Sequence of chain 1.A:
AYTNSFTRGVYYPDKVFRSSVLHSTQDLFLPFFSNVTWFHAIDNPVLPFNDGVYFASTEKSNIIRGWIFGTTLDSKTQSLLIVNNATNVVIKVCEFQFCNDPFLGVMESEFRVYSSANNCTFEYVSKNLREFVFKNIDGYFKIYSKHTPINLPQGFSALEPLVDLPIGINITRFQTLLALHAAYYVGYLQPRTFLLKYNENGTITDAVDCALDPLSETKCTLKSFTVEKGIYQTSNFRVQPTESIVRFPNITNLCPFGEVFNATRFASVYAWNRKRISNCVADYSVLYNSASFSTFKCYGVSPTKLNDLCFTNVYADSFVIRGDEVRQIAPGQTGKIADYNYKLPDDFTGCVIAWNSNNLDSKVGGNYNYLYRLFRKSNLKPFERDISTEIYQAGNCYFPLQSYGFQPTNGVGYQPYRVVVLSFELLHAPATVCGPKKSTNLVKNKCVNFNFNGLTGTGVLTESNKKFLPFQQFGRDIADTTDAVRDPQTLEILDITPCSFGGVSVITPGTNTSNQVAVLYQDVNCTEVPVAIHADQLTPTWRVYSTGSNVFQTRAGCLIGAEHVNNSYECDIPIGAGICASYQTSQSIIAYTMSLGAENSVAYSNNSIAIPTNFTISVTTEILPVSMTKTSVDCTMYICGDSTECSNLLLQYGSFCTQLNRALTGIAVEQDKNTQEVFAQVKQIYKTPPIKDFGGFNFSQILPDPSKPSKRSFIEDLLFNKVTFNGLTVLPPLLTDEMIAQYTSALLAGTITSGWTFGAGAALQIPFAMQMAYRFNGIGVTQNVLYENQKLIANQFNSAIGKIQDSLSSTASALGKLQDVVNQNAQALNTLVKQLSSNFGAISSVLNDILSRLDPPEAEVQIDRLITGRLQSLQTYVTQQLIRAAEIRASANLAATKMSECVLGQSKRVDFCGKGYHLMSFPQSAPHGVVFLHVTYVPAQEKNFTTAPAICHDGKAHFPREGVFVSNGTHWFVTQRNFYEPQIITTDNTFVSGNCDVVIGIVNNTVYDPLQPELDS

A small-molecule ligand and the protein it binds are described below.
Small molecule (SMILES): CC(=O)N[C@@H]1[C@@H](O)[C@H](O)[C@@H](CO)O[C@H]1O

Binding-site contacts:
Ligand atom C7 contacts residue ASN602 of chain 1.A at 3.7 Å.
Ligand atom C2 contacts residue ASN602 of chain 1.A at 2.4 Å.
Ligand atom C1 contacts residue THR604 of chain 1.A at 4.4 Å.
Ligand atom C3 contacts residue ASN602 of chain 1.A at 3.8 Å.
Ligand atom O7 contacts residue ASN602 of chain 1.A at 4.0 Å.
Ligand atom O6 contacts residue THR604 of chain 1.A at 3.4 Å.
Ligand atom C1 contacts residue ASN602 of chain 1.A at 1.4 Å.
Ligand atom N2 contacts residue ASN602 of chain 1.A at 2.9 Å (h-bond).
Ligand atom C4 contacts residue ASN602 of chain 1.A at 4.2 Å.
Ligand atom O5 contacts residue THR604 of chain 1.A at 3.9 Å.
Ligand atom C5 contacts residue ASN602 of chain 1.A at 3.6 Å.
Ligand atom O5 contacts residue ASN602 of chain 1.A at 2.3 Å (h-bond).